The protein below binds the small molecule below.
Small molecule (SMILES): CC(C)(Oc1ccc(CCNC(=O)c2ccc(Cl)cc2)cc1)C(=O)O

Binding-site contacts:
Ligand atom C3 contacts residue ASP64 of chain 2.A at 4.1 Å.
Ligand atom C10 contacts residue LYS60 of chain 2.A at 4.2 Å.
Ligand atom C14 contacts residue LYS60 of chain 2.A at 3.6 Å.
Ligand atom C13 contacts residue LYS61 of chain 2.A at 4.4 Å.
Ligand atom CL contacts residue LEU83 of chain 2.A at 3.9 Å.
Ligand atom C1 contacts residue HEM1 of chain 2.C at 4.1 Å.
Ligand atom C7 contacts residue LYS61 of chain 2.A at 3.6 Å.
Ligand atom C2 contacts residue LYS61 of chain 2.A at 3.7 Å.
Ligand atom N1 contacts residue LYS61 of chain 2.A at 3.9 Å.
Ligand atom C9 contacts residue ASP64 of chain 2.A at 3.6 Å.
Ligand atom O3 contacts residue ALA57 of chain 2.A at 4.3 Å.
Ligand atom C12 contacts residue LYS60 of chain 2.A at 4.0 Å.
Ligand atom CL contacts residue HEM1 of chain 2.C at 4.3 Å.
Ligand atom C8 contacts residue LYS61 of chain 2.A at 4.0 Å.
Ligand atom C3 contacts residue ALA65 of chain 2.A at 3.7 Å (hydrophobic).
Ligand atom C12 contacts residue LYS61 of chain 2.A at 4.2 Å.
Ligand atom C4 contacts residue HEM1 of chain 2.C at 3.6 Å.
Ligand atom C4 contacts residue ALA65 of chain 2.A at 4.1 Å (hydrophobic).
Ligand atom C11 contacts residue LYS60 of chain 2.A at 4.3 Å.
Ligand atom C1 contacts residue LYS61 of chain 2.A at 4.2 Å.
Ligand atom C3 contacts residue LYS61 of chain 2.A at 3.8 Å.
Ligand atom C2 contacts residue ASP64 of chain 2.A at 3.9 Å.
Ligand atom O4 contacts residue ALA57 of chain 2.A at 3.5 Å.
Ligand atom C11 contacts residue ALA57 of chain 2.A at 4.1 Å (hydrophobic).
Ligand atom N1 contacts residue ASP64 of chain 2.A at 4.2 Å.
Ligand atom O1 contacts residue LYS61 of chain 2.A at 3.4 Å.
Ligand atom C6 contacts residue HEM1 of chain 2.C at 3.9 Å.
Ligand atom C13 contacts residue LYS60 of chain 2.A at 3.6 Å.
Ligand atom C3 contacts residue HEM1 of chain 2.C at 3.9 Å.
Ligand atom C15 contacts residue LYS60 of chain 2.A at 3.9 Å.
Ligand atom C2 contacts residue ALA65 of chain 2.A at 4.4 Å (hydrophobic).
Ligand atom C2 contacts residue HEM1 of chain 2.C at 4.2 Å.
Ligand atom C19 contacts residue ALA57 of chain 2.A at 4.1 Å (hydrophobic).
Ligand atom CL contacts residue ALA65 of chain 2.A at 3.6 Å.
Ligand atom C9 contacts residue LYS60 of chain 2.A at 3.6 Å.
Ligand atom CL contacts residue LEU68 of chain 2.A at 4.1 Å.
Ligand atom C5 contacts residue HEM1 of chain 2.C at 3.6 Å.
Ligand atom C9 contacts residue LYS61 of chain 2.A at 4.0 Å.
Ligand atom C12 contacts residue ALA57 of chain 2.A at 3.7 Å (hydrophobic).

Sequence of chain 2.A:
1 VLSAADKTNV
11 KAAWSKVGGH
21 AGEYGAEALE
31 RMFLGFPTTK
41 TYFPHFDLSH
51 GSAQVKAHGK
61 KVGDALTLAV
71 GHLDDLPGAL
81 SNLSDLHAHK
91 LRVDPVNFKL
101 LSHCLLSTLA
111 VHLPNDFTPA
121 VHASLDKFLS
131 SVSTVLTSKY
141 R